Sequence of chain 1.B:
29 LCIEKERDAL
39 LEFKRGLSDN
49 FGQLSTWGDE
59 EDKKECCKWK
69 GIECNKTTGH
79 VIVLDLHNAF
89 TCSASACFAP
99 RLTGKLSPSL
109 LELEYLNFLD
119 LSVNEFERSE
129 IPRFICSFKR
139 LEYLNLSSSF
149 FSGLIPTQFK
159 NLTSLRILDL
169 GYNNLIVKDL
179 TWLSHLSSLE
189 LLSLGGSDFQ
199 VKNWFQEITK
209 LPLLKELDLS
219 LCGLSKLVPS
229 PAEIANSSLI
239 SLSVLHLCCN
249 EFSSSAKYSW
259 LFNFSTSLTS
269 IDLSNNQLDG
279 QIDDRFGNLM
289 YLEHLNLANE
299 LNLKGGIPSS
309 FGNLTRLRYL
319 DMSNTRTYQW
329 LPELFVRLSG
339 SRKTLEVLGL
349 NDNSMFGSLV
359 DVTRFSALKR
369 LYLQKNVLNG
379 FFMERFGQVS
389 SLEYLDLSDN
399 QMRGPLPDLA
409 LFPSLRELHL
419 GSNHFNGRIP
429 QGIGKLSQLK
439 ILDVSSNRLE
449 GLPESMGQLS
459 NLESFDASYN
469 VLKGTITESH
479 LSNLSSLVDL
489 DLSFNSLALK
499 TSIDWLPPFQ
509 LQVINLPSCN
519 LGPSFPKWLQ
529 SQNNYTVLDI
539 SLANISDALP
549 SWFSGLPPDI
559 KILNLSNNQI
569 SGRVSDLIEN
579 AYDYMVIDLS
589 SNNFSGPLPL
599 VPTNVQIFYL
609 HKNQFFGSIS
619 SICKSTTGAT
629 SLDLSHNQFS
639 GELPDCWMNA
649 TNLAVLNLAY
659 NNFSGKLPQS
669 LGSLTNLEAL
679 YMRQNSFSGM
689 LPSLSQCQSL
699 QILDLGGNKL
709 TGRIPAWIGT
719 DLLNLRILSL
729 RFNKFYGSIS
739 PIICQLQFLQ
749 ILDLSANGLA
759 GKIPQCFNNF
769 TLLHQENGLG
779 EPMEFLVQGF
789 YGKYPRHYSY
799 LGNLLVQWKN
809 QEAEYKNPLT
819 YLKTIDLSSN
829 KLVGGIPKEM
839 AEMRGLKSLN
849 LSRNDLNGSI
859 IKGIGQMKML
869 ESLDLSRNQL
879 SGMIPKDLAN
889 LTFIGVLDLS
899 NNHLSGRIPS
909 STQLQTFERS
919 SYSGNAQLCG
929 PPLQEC

A protein and the small-molecule ligand that binds it are described below.
Small molecule (SMILES): CC(=O)N[C@@H]1[C@@H](O)[C@H](O)[C@@H](CO)O[C@H]1O

Binding-site contacts:
Ligand atom O5 contacts residue ASN855 of chain 1.B at 2.3 Å (h-bond).
Ligand atom C5 contacts residue VAL831 of chain 1.B at 4.5 Å (hydrophobic).
Ligand atom C6 contacts residue VAL831 of chain 1.B at 4.0 Å (hydrophobic).
Ligand atom C3 contacts residue ASN855 of chain 1.B at 3.8 Å.
Ligand atom O7 contacts residue ASN855 of chain 1.B at 4.5 Å.
Ligand atom O5 contacts residue VAL831 of chain 1.B at 4.3 Å.
Ligand atom C1 contacts residue ASN855 of chain 1.B at 1.4 Å.
Ligand atom C4 contacts residue ASN855 of chain 1.B at 4.2 Å.
Ligand atom C7 contacts residue ASN855 of chain 1.B at 3.5 Å.
Ligand atom N2 contacts residue ASN855 of chain 1.B at 2.6 Å (h-bond).
Ligand atom C2 contacts residue ASN855 of chain 1.B at 2.5 Å.
Ligand atom C5 contacts residue ASN855 of chain 1.B at 3.6 Å.
Ligand atom C8 contacts residue ASN855 of chain 1.B at 3.7 Å.